Sequence of chain 1.C:
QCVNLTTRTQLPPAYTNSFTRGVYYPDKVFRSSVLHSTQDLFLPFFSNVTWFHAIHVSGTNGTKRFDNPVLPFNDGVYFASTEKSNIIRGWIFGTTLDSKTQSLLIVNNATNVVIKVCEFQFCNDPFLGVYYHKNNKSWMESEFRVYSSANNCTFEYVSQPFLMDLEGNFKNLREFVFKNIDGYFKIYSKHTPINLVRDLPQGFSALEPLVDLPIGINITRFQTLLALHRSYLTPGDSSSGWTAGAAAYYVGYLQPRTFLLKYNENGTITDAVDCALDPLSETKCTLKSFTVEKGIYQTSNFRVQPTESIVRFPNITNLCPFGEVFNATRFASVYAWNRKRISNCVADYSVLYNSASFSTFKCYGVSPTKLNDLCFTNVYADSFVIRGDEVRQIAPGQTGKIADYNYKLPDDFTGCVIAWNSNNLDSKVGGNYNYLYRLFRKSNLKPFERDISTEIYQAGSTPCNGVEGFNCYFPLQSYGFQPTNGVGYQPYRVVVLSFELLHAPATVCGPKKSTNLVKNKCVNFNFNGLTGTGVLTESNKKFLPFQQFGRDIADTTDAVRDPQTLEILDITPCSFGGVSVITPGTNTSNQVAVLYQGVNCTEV

Binding-site contacts:
Ligand atom C1 contacts residue ASN269 of chain 1.C at 1.4 Å.
Ligand atom C4 contacts residue ASN269 of chain 1.C at 3.8 Å.
Ligand atom C6 contacts residue ASN269 of chain 1.C at 4.4 Å.
Ligand atom C5 contacts residue ASN269 of chain 1.C at 3.5 Å.
Ligand atom N2 contacts residue ASN269 of chain 1.C at 2.9 Å (h-bond).
Ligand atom C8 contacts residue ASN269 of chain 1.C at 4.0 Å.
Ligand atom C7 contacts residue ASN269 of chain 1.C at 3.0 Å.
Ligand atom O7 contacts residue ASN269 of chain 1.C at 3.1 Å (h-bond).
Ligand atom O5 contacts residue ASN269 of chain 1.C at 2.2 Å (h-bond).
Ligand atom C3 contacts residue ASN269 of chain 1.C at 3.7 Å.
Ligand atom N2 contacts residue GLU268 of chain 1.C at 4.3 Å.
Ligand atom C2 contacts residue ASN269 of chain 1.C at 2.5 Å.
Ligand atom C7 contacts residue ASN267 of chain 1.C at 4.2 Å.
Ligand atom O7 contacts residue ASN267 of chain 1.C at 3.9 Å.

The small molecule below binds the protein below.
Small molecule (SMILES): CC(=O)N[C@@H]1[C@@H](O)[C@H](O)[C@@H](CO)O[C@H]1O